The small molecule below binds the protein below.
Small molecule (SMILES): CC(C)(C)C#CCc1c[nH]c2ncsc12

Sequence of chain 1.A:
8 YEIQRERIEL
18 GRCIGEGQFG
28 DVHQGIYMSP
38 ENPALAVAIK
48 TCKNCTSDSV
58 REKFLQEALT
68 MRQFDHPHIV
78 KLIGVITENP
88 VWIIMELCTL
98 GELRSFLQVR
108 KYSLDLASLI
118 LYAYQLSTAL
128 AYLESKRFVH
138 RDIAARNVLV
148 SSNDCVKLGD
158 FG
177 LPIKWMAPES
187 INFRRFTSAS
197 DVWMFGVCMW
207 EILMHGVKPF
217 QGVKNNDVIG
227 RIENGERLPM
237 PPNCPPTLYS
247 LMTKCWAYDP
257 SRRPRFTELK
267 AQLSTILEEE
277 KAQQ

Binding-site contacts:
Ligand atom C7 contacts residue LEU146 of chain 1.A at 3.7 Å (hydrophobic).
Ligand atom N4 contacts residue ALA45 of chain 1.A at 3.9 Å.
Ligand atom N6 contacts residue ALA45 of chain 1.A at 3.4 Å.
Ligand atom C13 contacts residue GLY24 of chain 1.A at 4.0 Å.
Ligand atom C13 contacts residue GLU23 of chain 1.A at 3.5 Å.
Ligand atom N6 contacts residue MET92 of chain 1.A at 4.0 Å.
Ligand atom C3 contacts residue CYS95 of chain 1.A at 3.9 Å (hydrophobic).
Ligand atom C2 contacts residue ALA45 of chain 1.A at 3.9 Å (hydrophobic).
Ligand atom C7 contacts residue ALA45 of chain 1.A at 3.8 Å (hydrophobic).
Ligand atom C3 contacts residue ALA45 of chain 1.A at 3.5 Å (hydrophobic).
Ligand atom N6 contacts residue GLU93 of chain 1.A at 2.8 Å (salt-bridge).
Ligand atom N6 contacts residue VAL77 of chain 1.A at 4.1 Å.
Ligand atom N4 contacts residue GLU93 of chain 1.A at 4.2 Å.
Ligand atom C10 contacts residue VAL29 of chain 1.A at 3.9 Å (hydrophobic).
Ligand atom C7 contacts residue GLU93 of chain 1.A at 3.9 Å.
Ligand atom C3 contacts residue LEU146 of chain 1.A at 3.6 Å (hydrophobic).
Ligand atom N4 contacts residue LEU146 of chain 1.A at 4.2 Å.
Ligand atom C7 contacts residue MET92 of chain 1.A at 3.4 Å (hydrophobic).
Ligand atom S1 contacts residue LEU146 of chain 1.A at 3.9 Å.
Ligand atom C8 contacts residue ALA45 of chain 1.A at 4.1 Å (hydrophobic).
Ligand atom C9 contacts residue VAL29 of chain 1.A at 3.9 Å (hydrophobic).
Ligand atom C11 contacts residue VAL29 of chain 1.A at 3.9 Å (hydrophobic).
Ligand atom C15 contacts residue LEU146 of chain 1.A at 4.0 Å (hydrophobic).
Ligand atom C13 contacts residue VAL29 of chain 1.A at 3.9 Å (hydrophobic).
Ligand atom C5 contacts residue LEU94 of chain 1.A at 4.1 Å (hydrophobic).
Ligand atom C2 contacts residue VAL29 of chain 1.A at 4.2 Å (hydrophobic).
Ligand atom C14 contacts residue GLY22 of chain 1.A at 4.1 Å.
Ligand atom C2 contacts residue LEU146 of chain 1.A at 3.7 Å (hydrophobic).
Ligand atom C8 contacts residue LEU146 of chain 1.A at 3.8 Å (hydrophobic).
Ligand atom N6 contacts residue LEU146 of chain 1.A at 3.6 Å.
Ligand atom S1 contacts residue ILE21 of chain 1.A at 3.7 Å.
Ligand atom C8 contacts residue VAL29 of chain 1.A at 4.2 Å (hydrophobic).
Ligand atom N4 contacts residue LEU94 of chain 1.A at 3.8 Å.
Ligand atom C5 contacts residue CYS95 of chain 1.A at 3.2 Å (hydrophobic).
Ligand atom N4 contacts residue CYS95 of chain 1.A at 3.0 Å (h-bond).
Ligand atom C14 contacts residue ILE21 of chain 1.A at 4.2 Å (hydrophobic).
Ligand atom C9 contacts residue LYS47 of chain 1.A at 3.8 Å.
Ligand atom C5 contacts residue ILE21 of chain 1.A at 3.6 Å (hydrophobic).
Ligand atom C3 contacts residue GLU93 of chain 1.A at 3.7 Å.
Ligand atom S1 contacts residue VAL29 of chain 1.A at 4.2 Å.